Sequence of chain 2.B:
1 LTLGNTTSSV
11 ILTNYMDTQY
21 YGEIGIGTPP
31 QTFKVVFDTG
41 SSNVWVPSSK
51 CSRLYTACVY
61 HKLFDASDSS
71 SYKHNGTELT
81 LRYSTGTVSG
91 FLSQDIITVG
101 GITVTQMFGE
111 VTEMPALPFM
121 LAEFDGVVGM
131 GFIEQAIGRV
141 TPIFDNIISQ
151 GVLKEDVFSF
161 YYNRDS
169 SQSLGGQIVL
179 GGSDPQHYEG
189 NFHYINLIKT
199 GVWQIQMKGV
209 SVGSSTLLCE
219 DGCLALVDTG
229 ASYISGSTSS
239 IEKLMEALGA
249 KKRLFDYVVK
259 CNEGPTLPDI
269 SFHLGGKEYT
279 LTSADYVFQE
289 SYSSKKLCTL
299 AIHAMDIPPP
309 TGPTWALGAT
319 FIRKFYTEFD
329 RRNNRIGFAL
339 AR

Binding-site contacts:
Ligand atom C2 contacts residue ASP38 of chain 2.B at 3.7 Å.
Ligand atom C25 contacts residue GLY228 of chain 2.B at 3.1 Å.
Ligand atom C24 contacts residue THR18 of chain 2.B at 3.2 Å.
Ligand atom C18 contacts residue THR85 of chain 2.B at 3.6 Å.
Ligand atom C3 contacts residue THR85 of chain 2.B at 3.7 Å.
Ligand atom C26 contacts residue THR227 of chain 2.B at 3.3 Å.
Ligand atom C24 contacts residue GLY228 of chain 2.B at 3.2 Å.
Ligand atom C27 contacts residue THR227 of chain 2.B at 3.4 Å.
Ligand atom O8 contacts residue THR85 of chain 2.B at 3.0 Å (h-bond).
Ligand atom N7 contacts residue ASP226 of chain 2.B at 2.8 Å (salt-bridge).
Ligand atom C27 contacts residue TYR20 of chain 2.B at 3.3 Å (hydrophobic).
Ligand atom C25 contacts residue ALA229 of chain 2.B at 3.5 Å (hydrophobic).
Ligand atom C26 contacts residue GLY228 of chain 2.B at 3.6 Å.
Ligand atom C16 contacts residue THR85 of chain 2.B at 3.6 Å.
Ligand atom C9 contacts residue ASP226 of chain 2.B at 3.4 Å.
Ligand atom C28 contacts residue TYR20 of chain 2.B at 3.3 Å (hydrophobic).
Ligand atom C26 contacts residue ALA229 of chain 2.B at 3.7 Å (hydrophobic).
Ligand atom C3 contacts residue TYR83 of chain 2.B at 3.4 Å (hydrophobic).
Ligand atom C15 contacts residue GLY228 of chain 2.B at 3.1 Å.
Ligand atom C26 contacts residue THR18 of chain 2.B at 3.7 Å.
Ligand atom C23 contacts residue GLY228 of chain 2.B at 3.6 Å.
Ligand atom O8 contacts residue SER84 of chain 2.B at 3.5 Å (h-bond).
Ligand atom C6 contacts residue ASP38 of chain 2.B at 3.5 Å.
Ligand atom C28 contacts residue VAL36 of chain 2.B at 3.5 Å (hydrophobic).
Ligand atom C12 contacts residue GLY228 of chain 2.B at 3.5 Å.
Ligand atom C23 contacts residue THR18 of chain 2.B at 3.6 Å.
Ligand atom C17 contacts residue THR85 of chain 2.B at 3.5 Å.
Ligand atom N7 contacts residue ASP38 of chain 2.B at 2.8 Å (salt-bridge).
Ligand atom C23 contacts residue SER230 of chain 2.B at 3.4 Å.
Ligand atom C16 contacts residue GLY228 of chain 2.B at 3.7 Å.
Ligand atom N22 contacts residue GLY228 of chain 2.B at 2.8 Å (h-bond).
Ligand atom N1 contacts residue ASP38 of chain 2.B at 2.7 Å (salt-bridge).
Ligand atom C11 contacts residue TYR83 of chain 2.B at 3.6 Å (hydrophobic).
Ligand atom N7 contacts residue GLY228 of chain 2.B at 3.6 Å.
Ligand atom C4 contacts residue THR85 of chain 2.B at 3.7 Å.
Ligand atom C11 contacts residue ASP38 of chain 2.B at 3.4 Å.
Ligand atom C25 contacts residue THR18 of chain 2.B at 3.1 Å.
Ligand atom C29 contacts residue GLN19 of chain 2.B at 3.7 Å.
Ligand atom C25 contacts residue SER230 of chain 2.B at 3.4 Å.
Ligand atom C28 contacts residue GLN19 of chain 2.B at 3.6 Å.

The protein below binds the small molecule below.
Small molecule (SMILES): [H]/N=C1/N[C@](C)(C(C)C)CC(=O)N1Cc1cccc(C(=O)NCc2ccccc2)c1